Binding-site contacts:
Ligand atom C5 contacts residue ASN78 of chain 1.A at 3.7 Å.
Ligand atom O7 contacts residue SER77 of chain 1.A at 3.9 Å.
Ligand atom C7 contacts residue ASN78 of chain 1.A at 3.2 Å.
Ligand atom C8 contacts residue ASN78 of chain 1.A at 4.5 Å.
Ligand atom O5 contacts residue ASN78 of chain 1.A at 2.4 Å (h-bond).
Ligand atom O7 contacts residue ASN78 of chain 1.A at 3.1 Å (h-bond).
Ligand atom C2 contacts residue ASN78 of chain 1.A at 2.4 Å.
Ligand atom N2 contacts residue ASN78 of chain 1.A at 2.9 Å (h-bond).
Ligand atom C1 contacts residue ASN78 of chain 1.A at 1.4 Å.
Ligand atom C8 contacts residue SER77 of chain 1.A at 3.8 Å.
Ligand atom C4 contacts residue ASN78 of chain 1.A at 4.2 Å.
Ligand atom C3 contacts residue ASN78 of chain 1.A at 3.7 Å.
Ligand atom C7 contacts residue SER77 of chain 1.A at 3.9 Å.

The protein below binds the small molecule below.
Small molecule (SMILES): CC(=O)N[C@@H]1[C@@H](O)[C@H](O)[C@@H](CO)O[C@H]1O

Sequence of chain 1.A:
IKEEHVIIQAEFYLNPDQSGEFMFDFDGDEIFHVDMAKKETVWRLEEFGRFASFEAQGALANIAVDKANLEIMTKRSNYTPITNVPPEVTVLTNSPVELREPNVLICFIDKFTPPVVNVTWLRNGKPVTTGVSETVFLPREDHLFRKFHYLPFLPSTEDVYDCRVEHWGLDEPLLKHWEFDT